Sequence of chain 1.A:
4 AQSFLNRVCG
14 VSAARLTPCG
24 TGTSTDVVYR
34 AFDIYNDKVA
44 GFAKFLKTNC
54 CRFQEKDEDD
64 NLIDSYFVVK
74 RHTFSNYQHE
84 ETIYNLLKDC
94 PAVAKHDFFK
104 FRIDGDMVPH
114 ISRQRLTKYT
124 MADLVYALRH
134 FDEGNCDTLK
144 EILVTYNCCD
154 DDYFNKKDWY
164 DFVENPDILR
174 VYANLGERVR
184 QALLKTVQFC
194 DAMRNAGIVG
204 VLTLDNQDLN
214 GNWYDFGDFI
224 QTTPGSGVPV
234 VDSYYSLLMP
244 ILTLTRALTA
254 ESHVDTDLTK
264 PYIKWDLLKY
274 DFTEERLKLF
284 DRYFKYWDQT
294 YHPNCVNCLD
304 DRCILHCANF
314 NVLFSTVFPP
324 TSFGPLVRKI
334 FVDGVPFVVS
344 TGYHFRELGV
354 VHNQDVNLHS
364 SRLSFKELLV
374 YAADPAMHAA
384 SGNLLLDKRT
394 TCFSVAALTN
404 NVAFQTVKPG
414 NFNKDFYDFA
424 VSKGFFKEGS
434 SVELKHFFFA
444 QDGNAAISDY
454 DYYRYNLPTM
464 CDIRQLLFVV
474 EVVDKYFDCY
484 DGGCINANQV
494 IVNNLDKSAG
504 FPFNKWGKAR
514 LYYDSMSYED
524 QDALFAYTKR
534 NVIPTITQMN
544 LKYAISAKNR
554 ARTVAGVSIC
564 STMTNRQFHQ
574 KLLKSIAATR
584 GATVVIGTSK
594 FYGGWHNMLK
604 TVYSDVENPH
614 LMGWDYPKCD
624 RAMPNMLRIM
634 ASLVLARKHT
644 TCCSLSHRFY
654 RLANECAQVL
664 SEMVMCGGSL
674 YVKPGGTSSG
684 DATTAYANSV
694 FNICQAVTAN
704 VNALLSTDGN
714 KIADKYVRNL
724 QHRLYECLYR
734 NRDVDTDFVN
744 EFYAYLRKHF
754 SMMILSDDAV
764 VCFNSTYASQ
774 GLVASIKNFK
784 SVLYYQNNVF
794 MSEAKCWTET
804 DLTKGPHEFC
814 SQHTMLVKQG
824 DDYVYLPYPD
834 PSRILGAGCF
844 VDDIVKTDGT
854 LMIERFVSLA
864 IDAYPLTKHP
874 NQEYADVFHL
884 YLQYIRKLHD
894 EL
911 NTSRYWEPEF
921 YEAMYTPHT

The small molecule below binds the protein below.
Small molecule (SMILES): Nc1nc(=O)c2ncn([C@@H]3O[C@H](CO[P](=O)(O)O[C@H]4[C@@H](O)[C@H](n5cnc6c(N)ncnc65)O[C@@H]4CO[P](=O)(O)O[C@H]4[C@@H](O)[C@H](n5cnc6c(N)ncnc65)O[C@@H]4CO[P](=O)(O)O[C@H]4[C@@H](O)[C@H](n5ccc(=O)[nH]c5=O)O[C@@H]4CO[P](=O)(O)O[C@H]4[C@@H](O)[C@H](n5ccc(=O)[nH]c5=O)O[C@@H]4COP(=O)=O)[C@@H](O[P](=O)(O)OC[C@H]4O[C@@H](n5ccc(=O)[nH]c5=O)[C@H](O)[C@@H]4O[P](=O)(O)OC[C@H]4O[C@@H](n5ccc(=O)[nH]c5=O)[C@H](O)[C@@H]4O[P](=O)(O)OC[C@H]4O[C@@H](n5cnc6c(N)ncnc65)[C@H](O)[C@@H]4O[P](=O)(O)OC[C@H]4O[C@@H](n5ccc(=O)[nH]c5=O)[C@H](O)[C@@H]4O)[C@H]3O)c2[nH]1

Binding-site contacts:
Ligand atom O4' contacts residue ASP865 of chain 1.A at 3.2 Å (salt-bridge).
Ligand atom O2' contacts residue ARG858 of chain 1.A at 3.7 Å.
Ligand atom O3' contacts residue LEU862 of chain 1.A at 3.7 Å.
Ligand atom C1' contacts residue SER861 of chain 1.A at 3.6 Å.
Ligand atom OP2 contacts residue GE61 of chain 1.M at 3.2 Å (h-bond).
Ligand atom C2 contacts residue GE61 of chain 1.M at 3.7 Å.
Ligand atom C3' contacts residue GE61 of chain 1.M at 3.7 Å.
Ligand atom P contacts residue LYS849 of chain 1.A at 3.3 Å.
Ligand atom C5' contacts residue CYS813 of chain 1.A at 3.7 Å (hydrophobic).
Ligand atom O3' contacts residue ASP760 of chain 1.A at 3.7 Å.
Ligand atom O2' contacts residue SER861 of chain 1.A at 3.5 Å.
Ligand atom C4 contacts residue GE61 of chain 1.M at 3.4 Å.
Ligand atom OP1 contacts residue ARG836 of chain 1.A at 3.2 Å (salt-bridge).
Ligand atom O4 contacts residue GE61 of chain 1.M at 3.5 Å (h-bond).
Ligand atom N3 contacts residue GE61 of chain 1.M at 3.2 Å (h-bond).
Ligand atom C5 contacts residue GE61 of chain 1.M at 3.5 Å.
Ligand atom OP1 contacts residue GE61 of chain 1.M at 3.5 Å (h-bond).
Ligand atom O2' contacts residue GE61 of chain 1.M at 3.1 Å (h-bond).
Ligand atom OP1 contacts residue ALA840 of chain 1.A at 3.4 Å.
Ligand atom O2' contacts residue LEU862 of chain 1.A at 3.7 Å.
Ligand atom O3' contacts residue CYS813 of chain 1.A at 2.9 Å (h-bond).
Ligand atom OP2 contacts residue ARG836 of chain 1.A at 3.1 Å (salt-bridge).
Ligand atom C5' contacts residue GLN815 of chain 1.A at 3.4 Å.
Ligand atom O3' contacts residue MG1 of chain 1.L at 3.4 Å.
Ligand atom OP1 contacts residue ASP499 of chain 1.A at 3.5 Å (salt-bridge).
Ligand atom OP1 contacts residue SER814 of chain 1.A at 2.8 Å (h-bond).
Ligand atom O2' contacts residue SER759 of chain 1.A at 3.0 Å (h-bond).
Ligand atom C4' contacts residue ASP865 of chain 1.A at 3.4 Å.
Ligand atom O5' contacts residue ARG836 of chain 1.A at 3.6 Å.
Ligand atom P contacts residue CYS813 of chain 1.A at 3.7 Å.
Ligand atom P contacts residue SER814 of chain 1.A at 3.5 Å.
Ligand atom OP2 contacts residue SER814 of chain 1.A at 3.4 Å (h-bond).
Ligand atom O3' contacts residue LYS849 of chain 1.A at 3.1 Å (salt-bridge).
Ligand atom C4' contacts residue CYS813 of chain 1.A at 3.7 Å (hydrophobic).
Ligand atom OP1 contacts residue CYS813 of chain 1.A at 2.9 Å.
Ligand atom OP1 contacts residue LYS849 of chain 1.A at 2.3 Å (salt-bridge).
Ligand atom OP1 contacts residue ARG513 of chain 1.A at 3.0 Å (salt-bridge).
Ligand atom C2' contacts residue GE61 of chain 1.M at 3.4 Å.
Ligand atom C5' contacts residue ARG858 of chain 1.A at 3.5 Å.
Ligand atom O3' contacts residue GE61 of chain 1.M at 3.5 Å (h-bond).